Binding-site contacts:
Ligand atom F contacts residue CYS58 of chain 1.A at 3.2 Å.
Ligand atom C11 contacts residue MET103 of chain 1.A at 3.7 Å (hydrophobic).
Ligand atom C26 contacts residue CYS58 of chain 1.A at 3.6 Å (hydrophobic).
Ligand atom O1 contacts residue GLU117 of chain 1.A at 2.8 Å (salt-bridge).
Ligand atom O contacts residue HIS217 of chain 1.A at 2.8 Å (h-bond).
Ligand atom C23 contacts residue ALA65 of chain 1.A at 3.2 Å (hydrophobic).
Ligand atom C13 contacts residue ILE138 of chain 1.A at 3.7 Å (hydrophobic).
Ligand atom C17 contacts residue HIS61 of chain 1.A at 3.9 Å.
Ligand atom C contacts residue HIS217 of chain 1.A at 3.7 Å.
Ligand atom C18 contacts residue HIS61 of chain 1.A at 3.8 Å.
Ligand atom C5 contacts residue LEU129 of chain 1.A at 3.8 Å (hydrophobic).
Ligand atom C19 contacts residue HIS61 of chain 1.A at 3.8 Å.
Ligand atom C1 contacts residue HIS217 of chain 1.A at 3.9 Å.
Ligand atom C18 contacts residue PHE116 of chain 1.A at 3.7 Å (hydrophobic).
Ligand atom C5 contacts residue GLN222 of chain 1.A at 3.9 Å.
Ligand atom C26 contacts residue LEU62 of chain 1.A at 3.7 Å (hydrophobic).
Ligand atom C23 contacts residue HIS61 of chain 1.A at 3.5 Å.
Ligand atom CL contacts residue ILE135 of chain 1.A at 3.4 Å.
Ligand atom C13 contacts residue MET103 of chain 1.A at 3.8 Å (hydrophobic).
Ligand atom C20 contacts residue HIS61 of chain 1.A at 3.8 Å.
Ligand atom CL contacts residue HIS217 of chain 1.A at 3.8 Å.
Ligand atom N2 contacts residue HIS61 of chain 1.A at 3.8 Å.
Ligand atom C7 contacts residue CYS58 of chain 1.A at 3.9 Å (hydrophobic).
Ligand atom O1 contacts residue PHE116 of chain 1.A at 3.3 Å.
Ligand atom CL contacts residue ILE138 of chain 1.A at 3.4 Å.
Ligand atom C21 contacts residue GLU117 of chain 1.A at 3.8 Å.
Ligand atom C12 contacts residue ILE135 of chain 1.A at 3.6 Å (hydrophobic).
Ligand atom C10 contacts residue PHE126 of chain 1.A at 3.8 Å (hydrophobic).
Ligand atom C12 contacts residue PHE126 of chain 1.A at 3.4 Å (hydrophobic).
Ligand atom C3 contacts residue LEU134 of chain 1.A at 3.8 Å (hydrophobic).
Ligand atom C20 contacts residue GLU117 of chain 1.A at 3.7 Å.
Ligand atom C7 contacts residue LEU129 of chain 1.A at 3.6 Å (hydrophobic).
Ligand atom C25 contacts residue CYS58 of chain 1.A at 3.8 Å (hydrophobic).
Ligand atom C24 contacts residue MET103 of chain 1.A at 3.6 Å (hydrophobic).
Ligand atom C12 contacts residue PHE139 of chain 1.A at 3.7 Å (hydrophobic).
Ligand atom C10 contacts residue MET103 of chain 1.A at 3.6 Å (hydrophobic).
Ligand atom C7 contacts residue PHE126 of chain 1.A at 3.7 Å (hydrophobic).
Ligand atom F contacts residue TRP55 of chain 1.A at 3.4 Å.
Ligand atom C4 contacts residue CYS131 of chain 1.A at 3.8 Å (hydrophobic).
Ligand atom C11 contacts residue PHE139 of chain 1.A at 3.6 Å (hydrophobic).

A protein and the small-molecule ligand that binds it are described below.
Small molecule (SMILES): CC(=O)Nc1cc(-c2ccc(N(C)C(=O)c3c(F)cccc3Cl)c(N3C[C@H]4C[C@H]4C3)c2)n(C(C)C)n1

Sequence of chain 1.A:
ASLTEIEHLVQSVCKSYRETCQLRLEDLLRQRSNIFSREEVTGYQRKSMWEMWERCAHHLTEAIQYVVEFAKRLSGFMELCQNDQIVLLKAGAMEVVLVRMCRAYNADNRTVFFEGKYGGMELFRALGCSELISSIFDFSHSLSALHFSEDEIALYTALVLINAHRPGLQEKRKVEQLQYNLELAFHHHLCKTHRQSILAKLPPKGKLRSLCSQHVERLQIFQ